Sequence of chain 1.F:
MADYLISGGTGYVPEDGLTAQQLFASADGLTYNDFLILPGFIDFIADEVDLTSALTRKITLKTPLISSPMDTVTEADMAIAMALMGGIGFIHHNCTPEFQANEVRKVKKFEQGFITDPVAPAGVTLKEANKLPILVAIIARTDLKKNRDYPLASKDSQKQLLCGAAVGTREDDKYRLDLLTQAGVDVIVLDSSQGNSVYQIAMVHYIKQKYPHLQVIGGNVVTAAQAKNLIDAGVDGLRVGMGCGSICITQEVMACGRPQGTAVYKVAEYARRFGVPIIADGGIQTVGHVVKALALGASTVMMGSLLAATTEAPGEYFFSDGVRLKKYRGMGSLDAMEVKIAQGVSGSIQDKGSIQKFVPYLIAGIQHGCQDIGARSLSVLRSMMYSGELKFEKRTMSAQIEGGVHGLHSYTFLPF

Binding-site contacts:
Ligand atom C6 contacts residue GLN441 of chain 1.F at 3.5 Å.
Ligand atom O6 contacts residue MET414 of chain 1.F at 3.5 Å (h-bond).
Ligand atom N7 contacts residue MET414 of chain 1.F at 2.8 Å (h-bond).
Ligand atom O2' contacts residue ARG322 of chain 1.F at 3.3 Å (salt-bridge).
Ligand atom O2P contacts residue SER388 of chain 1.F at 3.5 Å (h-bond).
Ligand atom N1 contacts residue NAD1 of chain 1.T at 3.5 Å.
Ligand atom O5' contacts residue GLY365 of chain 1.F at 3.7 Å.
Ligand atom C2 contacts residue CYS331 of chain 1.F at 1.8 Å (hydrophobic).
Ligand atom O2P contacts residue TYR411 of chain 1.F at 2.4 Å (h-bond).
Ligand atom C2' contacts residue ARG322 of chain 1.F at 3.4 Å.
Ligand atom O3' contacts residue SER68 of chain 1.F at 2.8 Å (h-bond).
Ligand atom N3 contacts residue NAD1 of chain 1.T at 3.2 Å.
Ligand atom O3' contacts residue ASP364 of chain 1.F at 2.5 Å (salt-bridge).
Ligand atom C2' contacts residue ASP364 of chain 1.F at 3.6 Å.
Ligand atom N1 contacts residue CYS331 of chain 1.F at 2.7 Å (h-bond).
Ligand atom O1P contacts residue SER329 of chain 1.F at 2.8 Å (h-bond).
Ligand atom C5 contacts residue NAD1 of chain 1.T at 3.6 Å.
Ligand atom O1P contacts residue GLY328 of chain 1.F at 3.2 Å.
Ligand atom C6 contacts residue NAD1 of chain 1.T at 3.7 Å.
Ligand atom C5 contacts residue ILE330 of chain 1.F at 3.4 Å (hydrophobic).
Ligand atom C4 contacts residue NAD1 of chain 1.T at 3.4 Å.
Ligand atom N1 contacts residue GLN441 of chain 1.F at 2.7 Å (h-bond).
Ligand atom C4 contacts residue ILE330 of chain 1.F at 3.5 Å (hydrophobic).
Ligand atom O6 contacts residue GLY415 of chain 1.F at 2.8 Å (h-bond).
Ligand atom O3' contacts residue ARG322 of chain 1.F at 3.2 Å (salt-bridge).
Ligand atom O2' contacts residue ASP364 of chain 1.F at 2.4 Å (salt-bridge).
Ligand atom C3' contacts residue ASP364 of chain 1.F at 3.5 Å.
Ligand atom C2 contacts residue NAD1 of chain 1.T at 3.3 Å.
Ligand atom N7 contacts residue GLY413 of chain 1.F at 3.6 Å.
Ligand atom C3' contacts residue SER68 of chain 1.F at 3.6 Å.
Ligand atom N3 contacts residue CYS331 of chain 1.F at 2.9 Å (h-bond).
Ligand atom C5' contacts residue TYR411 of chain 1.F at 3.6 Å (hydrophobic).
Ligand atom O6 contacts residue GLN441 of chain 1.F at 3.4 Å (h-bond).
Ligand atom P contacts residue TYR411 of chain 1.F at 3.7 Å.
Ligand atom O1P contacts residue GLY366 of chain 1.F at 3.0 Å (h-bond).
Ligand atom O3P contacts residue SER388 of chain 1.F at 3.1 Å (h-bond).
Ligand atom C8 contacts residue MET70 of chain 1.F at 3.7 Å (hydrophobic).
Ligand atom O6 contacts residue GLY442 of chain 1.F at 3.4 Å.
Ligand atom O2P contacts residue SER329 of chain 1.F at 2.8 Å (h-bond).
Ligand atom O3P contacts residue GLY387 of chain 1.F at 3.1 Å (h-bond).

This protein binds this small molecule.
Small molecule (SMILES): O=c1[nH]cnc2c1ncn2[C@@H]1O[C@H](COP(=O)(O)O)[C@@H](O)[C@H]1O